Sequence of chain 1.B:
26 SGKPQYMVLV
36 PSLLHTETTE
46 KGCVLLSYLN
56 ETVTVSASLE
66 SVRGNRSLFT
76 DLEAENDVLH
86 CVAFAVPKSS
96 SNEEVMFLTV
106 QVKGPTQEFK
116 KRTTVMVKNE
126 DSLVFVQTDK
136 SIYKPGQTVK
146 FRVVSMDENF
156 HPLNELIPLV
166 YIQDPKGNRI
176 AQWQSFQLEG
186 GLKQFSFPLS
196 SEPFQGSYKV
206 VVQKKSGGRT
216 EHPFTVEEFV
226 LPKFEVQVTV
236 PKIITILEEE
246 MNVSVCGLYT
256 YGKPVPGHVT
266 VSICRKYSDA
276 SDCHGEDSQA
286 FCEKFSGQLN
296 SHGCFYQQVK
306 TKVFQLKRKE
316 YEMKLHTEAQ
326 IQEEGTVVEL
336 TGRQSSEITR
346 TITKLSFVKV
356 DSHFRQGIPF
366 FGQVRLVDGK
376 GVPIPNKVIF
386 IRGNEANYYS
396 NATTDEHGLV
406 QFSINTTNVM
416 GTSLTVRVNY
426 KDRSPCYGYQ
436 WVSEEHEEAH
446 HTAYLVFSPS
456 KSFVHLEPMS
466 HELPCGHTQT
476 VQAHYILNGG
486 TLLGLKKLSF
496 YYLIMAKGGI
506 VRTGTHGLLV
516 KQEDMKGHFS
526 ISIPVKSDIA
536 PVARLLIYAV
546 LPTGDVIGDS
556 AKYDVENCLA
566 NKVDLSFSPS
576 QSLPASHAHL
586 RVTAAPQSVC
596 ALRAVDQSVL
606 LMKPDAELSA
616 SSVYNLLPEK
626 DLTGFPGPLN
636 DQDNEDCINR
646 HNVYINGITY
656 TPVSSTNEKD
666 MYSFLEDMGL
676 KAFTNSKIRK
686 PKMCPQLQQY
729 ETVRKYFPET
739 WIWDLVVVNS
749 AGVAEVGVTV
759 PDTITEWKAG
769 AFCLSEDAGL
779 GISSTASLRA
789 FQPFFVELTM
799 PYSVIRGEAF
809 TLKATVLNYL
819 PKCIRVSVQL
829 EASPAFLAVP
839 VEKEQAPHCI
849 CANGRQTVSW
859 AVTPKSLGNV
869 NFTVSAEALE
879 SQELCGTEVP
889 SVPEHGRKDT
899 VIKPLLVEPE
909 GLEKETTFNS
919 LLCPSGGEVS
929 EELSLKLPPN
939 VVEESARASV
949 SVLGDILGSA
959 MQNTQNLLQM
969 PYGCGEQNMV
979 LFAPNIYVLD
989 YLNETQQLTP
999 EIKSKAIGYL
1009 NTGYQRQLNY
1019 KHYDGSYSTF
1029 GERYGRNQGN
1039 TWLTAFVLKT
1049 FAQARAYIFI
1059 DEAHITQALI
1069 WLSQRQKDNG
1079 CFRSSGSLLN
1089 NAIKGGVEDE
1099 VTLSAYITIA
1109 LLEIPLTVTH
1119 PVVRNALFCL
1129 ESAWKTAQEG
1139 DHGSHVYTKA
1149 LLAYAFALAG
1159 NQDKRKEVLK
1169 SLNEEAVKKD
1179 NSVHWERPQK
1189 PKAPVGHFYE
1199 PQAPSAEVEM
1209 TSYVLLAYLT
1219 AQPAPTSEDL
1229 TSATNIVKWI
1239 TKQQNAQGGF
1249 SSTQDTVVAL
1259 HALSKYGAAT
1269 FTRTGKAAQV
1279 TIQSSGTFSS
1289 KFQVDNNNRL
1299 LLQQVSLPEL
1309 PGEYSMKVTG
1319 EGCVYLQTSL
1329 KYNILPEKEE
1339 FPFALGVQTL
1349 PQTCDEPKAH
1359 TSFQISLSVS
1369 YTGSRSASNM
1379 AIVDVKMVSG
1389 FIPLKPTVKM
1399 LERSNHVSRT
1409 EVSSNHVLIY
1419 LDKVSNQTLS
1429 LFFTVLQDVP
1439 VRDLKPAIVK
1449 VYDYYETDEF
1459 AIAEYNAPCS

Binding-site contacts:
Ligand atom C4 contacts residue ASN396 of chain 1.B at 4.5 Å.
Ligand atom C7 contacts residue ASN396 of chain 1.B at 3.9 Å.
Ligand atom O5 contacts residue ASN396 of chain 1.B at 2.4 Å (h-bond).
Ligand atom C1 contacts residue ASN396 of chain 1.B at 1.7 Å.
Ligand atom C3 contacts residue ASN396 of chain 1.B at 4.2 Å.
Ligand atom C5 contacts residue ASN396 of chain 1.B at 3.7 Å.
Ligand atom C2 contacts residue ASN396 of chain 1.B at 2.9 Å.
Ligand atom N2 contacts residue ASN396 of chain 1.B at 2.8 Å (h-bond).

This small molecule binds to this protein.
Small molecule (SMILES): CC(=O)N[C@H]1[C@H](O[C@H]2[C@H](O)[C@@H](NC(C)=O)CO[C@@H]2CO)O[C@H](CO)[C@@H](O[C@@H]2O[C@H](CO[C@H]3O[C@H](CO)[C@@H](O)[C@H](O)[C@@H]3O)[C@@H](O)[C@H](O)[C@@H]2O)[C@@H]1O